Binding-site contacts:
Ligand atom C2 contacts residue DG5 of chain 1.Y at 3.2 Å.
Ligand atom O2 contacts residue DG2 of chain 1.Y at 2.5 Å (h-bond).
Ligand atom C5' contacts residue ASN250 of chain 1.M at 3.2 Å.
Ligand atom C4 contacts residue DG4 of chain 1.Y at 3.2 Å.
Ligand atom N3 contacts residue DG2 of chain 1.Y at 3.0 Å (h-bond).
Ligand atom O2 contacts residue DG9 of chain 1.Y at 2.4 Å (h-bond).
Ligand atom O2 contacts residue DG8 of chain 1.Y at 2.9 Å (h-bond).
Ligand atom N4 contacts residue DG2 of chain 1.Y at 2.8 Å (h-bond).
Ligand atom O2 contacts residue DG1 of chain 1.Y at 2.4 Å (h-bond).
Ligand atom C3' contacts residue LYS247 of chain 1.M at 3.2 Å.
Ligand atom N4 contacts residue DG4 of chain 1.Y at 3.0 Å (h-bond).
Ligand atom N4 contacts residue DG9 of chain 1.Y at 2.6 Å (h-bond).
Ligand atom C5' contacts residue ASN111 of chain 1.M at 3.2 Å.
Ligand atom C2 contacts residue DG1 of chain 1.Y at 3.1 Å.
Ligand atom O2 contacts residue DG6 of chain 1.Y at 2.6 Å (h-bond).
Ligand atom N3 contacts residue DG4 of chain 1.Y at 2.8 Å (h-bond).
Ligand atom P contacts residue ASN111 of chain 1.M at 3.2 Å.
Ligand atom N3 contacts residue DG5 of chain 1.Y at 2.8 Å (h-bond).
Ligand atom N4 contacts residue DG6 of chain 1.Y at 3.2 Å (h-bond).
Ligand atom O5' contacts residue ASN111 of chain 1.M at 3.0 Å (h-bond).
Ligand atom O2 contacts residue DG7 of chain 1.Y at 2.5 Å (h-bond).
Ligand atom C2 contacts residue DG4 of chain 1.Y at 3.2 Å.
Ligand atom N3 contacts residue DG3 of chain 1.Y at 2.9 Å (h-bond).
Ligand atom N3 contacts residue DG8 of chain 1.Y at 3.2 Å (h-bond).
Ligand atom O2 contacts residue DG3 of chain 1.Y at 2.7 Å (h-bond).
Ligand atom OP1 contacts residue ASN250 of chain 1.M at 2.8 Å (h-bond).
Ligand atom OP1 contacts residue ASN111 of chain 1.M at 2.5 Å (h-bond).
Ligand atom N4 contacts residue DG8 of chain 1.Y at 2.4 Å (h-bond).
Ligand atom OP1 contacts residue LYS247 of chain 1.M at 2.7 Å (salt-bridge).
Ligand atom C2 contacts residue DG9 of chain 1.Y at 3.2 Å.
Ligand atom N4 contacts residue DG1 of chain 1.Y at 2.8 Å (h-bond).
Ligand atom N4 contacts residue DG7 of chain 1.Y at 3.1 Å (h-bond).
Ligand atom N4 contacts residue DG3 of chain 1.Y at 2.3 Å (h-bond).
Ligand atom N3 contacts residue DG9 of chain 1.Y at 2.5 Å (h-bond).
Ligand atom C2 contacts residue DG2 of chain 1.Y at 3.2 Å.
Ligand atom N4 contacts residue DG5 of chain 1.Y at 3.1 Å (h-bond).
Ligand atom O2 contacts residue DG4 of chain 1.Y at 2.4 Å (h-bond).
Ligand atom N3 contacts residue DG1 of chain 1.Y at 2.6 Å (h-bond).
Ligand atom O5' contacts residue LYS247 of chain 1.M at 2.8 Å (salt-bridge).
Ligand atom O2 contacts residue DG5 of chain 1.Y at 2.4 Å (h-bond).

The protein below binds the small molecule below.
Small molecule (SMILES): Nc1ccn([C@H]2C[C@H](O[P](=O)(O)OC[C@H]3O[C@@H](n4ccc(N)nc4=O)C[C@@H]3O[P](=O)(O)OC[C@H]3O[C@@H](n4ccc(N)nc4=O)C[C@@H]3O[P](=O)(O)OC[C@H]3O[C@@H](n4ccc(N)nc4=O)C[C@@H]3O)[C@@H](CO[P](=O)(O)O[C@H]3C[C@H](n4ccc(N)nc4=O)O[C@@H]3CO[P](=O)(O)O[C@H]3C[C@H](n4ccc(N)nc4=O)O[C@@H]3CO[P](=O)(O)O[C@H]3C[C@H](n4ccc(N)nc4=O)O[C@@H]3CO[P](=O)(O)O[C@H]3C[C@H](n4ccc(N)nc4=O)O[C@@H]3CO[P](=O)(O)O[C@H]3C[C@H](n4ccc(N)nc4=O)O[C@@H]3COP(=O)=O)O2)c(=O)n1

Sequence of chain 1.M:
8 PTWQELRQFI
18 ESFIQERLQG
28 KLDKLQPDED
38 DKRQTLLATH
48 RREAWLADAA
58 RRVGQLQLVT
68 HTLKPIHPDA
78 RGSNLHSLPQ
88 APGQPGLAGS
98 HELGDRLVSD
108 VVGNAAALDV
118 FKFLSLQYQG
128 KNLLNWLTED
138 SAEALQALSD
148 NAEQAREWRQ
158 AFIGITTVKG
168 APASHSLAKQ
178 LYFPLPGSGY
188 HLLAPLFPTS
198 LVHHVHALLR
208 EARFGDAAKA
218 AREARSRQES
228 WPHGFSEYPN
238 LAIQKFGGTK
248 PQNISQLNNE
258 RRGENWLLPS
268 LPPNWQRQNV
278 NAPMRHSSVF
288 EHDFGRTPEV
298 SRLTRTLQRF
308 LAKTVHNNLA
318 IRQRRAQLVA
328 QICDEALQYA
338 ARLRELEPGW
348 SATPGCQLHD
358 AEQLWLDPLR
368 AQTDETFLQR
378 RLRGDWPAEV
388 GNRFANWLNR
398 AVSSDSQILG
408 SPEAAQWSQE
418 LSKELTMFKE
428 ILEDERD